This protein binds this small molecule.
Small molecule (SMILES): O=C(O)CCCCN(CCc1cc(F)ccc1OCc1ccc(-c2ccc(C(F)(F)F)cc2)cc1)Cc1ccc(C(=O)O)cc1

Binding-site contacts:
Ligand atom CBH contacts residue ARG138 of chain 2.B at 3.5 Å.
Ligand atom CAU contacts residue VAL5 of chain 2.B at 3.7 Å (hydrophobic).
Ligand atom OAD contacts residue MET1 of chain 2.B at 3.5 Å.
Ligand atom CAD contacts residue LEU101 of chain 2.B at 3.6 Å (hydrophobic).
Ligand atom CAB contacts residue PHE97 of chain 2.B at 3.4 Å (hydrophobic).
Ligand atom FAE contacts residue GLY39 of chain 2.B at 3.1 Å.
Ligand atom CBG contacts residue SER136 of chain 2.B at 3.3 Å.
Ligand atom CAG contacts residue TYR83 of chain 2.B at 3.3 Å (hydrophobic).
Ligand atom OAD contacts residue ARG138 of chain 2.B at 3.7 Å.
Ligand atom OAD contacts residue TYR2 of chain 2.B at 3.0 Å (h-bond).
Ligand atom CAJ contacts residue LEU4 of chain 2.B at 3.5 Å (hydrophobic).
Ligand atom OAC contacts residue PRO118 of chain 2.B at 3.6 Å.
Ligand atom FAJ contacts residue TYR2 of chain 2.B at 3.4 Å.
Ligand atom CAW contacts residue MET144 of chain 2.B at 2.9 Å (hydrophobic).
Ligand atom CAS contacts residue VAL5 of chain 2.B at 3.6 Å (hydrophobic).
Ligand atom OAC contacts residue TYR134 of chain 2.B at 2.8 Å (h-bond).
Ligand atom CBG contacts residue ARG138 of chain 2.B at 3.7 Å.
Ligand atom FAA contacts residue LEU148 of chain 2.B at 3.6 Å.
Ligand atom CBA contacts residue HIS105 of chain 2.B at 3.4 Å.
Ligand atom FAJ contacts residue PHE112 of chain 2.B at 3.3 Å.
Ligand atom OAA contacts residue ARG116 of chain 2.B at 3.7 Å.
Ligand atom CBH contacts residue LEU115 of chain 2.B at 3.7 Å (hydrophobic).
Ligand atom CAJ contacts residue TYR83 of chain 2.B at 3.7 Å (hydrophobic).
Ligand atom CAG contacts residue LEU4 of chain 2.B at 3.4 Å (hydrophobic).
Ligand atom OAB contacts residue LEU115 of chain 2.B at 3.7 Å.
Ligand atom OBF contacts residue TRP74 of chain 2.B at 3.0 Å (h-bond).
Ligand atom OAC contacts residue SER136 of chain 2.B at 2.6 Å (h-bond).
Ligand atom CAX contacts residue LEU141 of chain 2.B at 3.7 Å (hydrophobic).
Ligand atom CAV contacts residue MET144 of chain 2.B at 3.6 Å (hydrophobic).
Ligand atom FAK contacts residue TYR83 of chain 2.B at 3.2 Å.
Ligand atom FAK contacts residue PHE112 of chain 2.B at 3.3 Å.
Ligand atom CAC contacts residue LEU101 of chain 2.B at 3.6 Å (hydrophobic).
Ligand atom OAB contacts residue ARG116 of chain 2.B at 2.8 Å (salt-bridge).
Ligand atom OAB contacts residue ARG138 of chain 2.B at 3.0 Å (salt-bridge).
Ligand atom FAA contacts residue LEU101 of chain 2.B at 3.6 Å.
Ligand atom CAP contacts residue HIS105 of chain 2.B at 3.6 Å.
Ligand atom CBK contacts residue TRP74 of chain 2.B at 3.7 Å (hydrophobic).
Ligand atom OAA contacts residue SER136 of chain 2.B at 3.2 Å (h-bond).
Ligand atom FAE contacts residue TYR2 of chain 2.B at 3.2 Å.
Ligand atom OAA contacts residue ARG138 of chain 2.B at 2.7 Å (salt-bridge).

Sequence of chain 2.B:
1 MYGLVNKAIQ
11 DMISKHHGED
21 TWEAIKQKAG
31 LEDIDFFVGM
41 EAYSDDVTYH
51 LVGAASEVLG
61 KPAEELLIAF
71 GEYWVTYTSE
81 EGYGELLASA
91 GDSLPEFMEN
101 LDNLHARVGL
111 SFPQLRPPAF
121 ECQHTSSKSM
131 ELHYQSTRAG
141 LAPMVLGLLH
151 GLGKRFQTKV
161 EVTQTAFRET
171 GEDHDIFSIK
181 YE